Binding-site contacts:
Ligand atom C7 contacts residue PRO151 of chain 1.A at 3.8 Å (hydrophobic).
Ligand atom C4 contacts residue ALA149 of chain 1.A at 3.8 Å (hydrophobic).
Ligand atom O12 contacts residue GLY172 of chain 1.A at 3.1 Å (h-bond).
Ligand atom C24 contacts residue SER154 of chain 1.A at 3.1 Å.
Ligand atom O3P contacts residue SER154 of chain 1.A at 2.6 Å (h-bond).
Ligand atom C11 contacts residue TYR170 of chain 1.A at 3.9 Å (hydrophobic).
Ligand atom O3P contacts residue TYR170 of chain 1.A at 3.2 Å (h-bond).
Ligand atom C22 contacts residue GLN150 of chain 1.A at 3.9 Å.
Ligand atom C19 contacts residue GLY172 of chain 1.A at 3.7 Å.
Ligand atom C6 contacts residue LEU169 of chain 1.A at 4.0 Å (hydrophobic).
Ligand atom C18 contacts residue GLY172 of chain 1.A at 3.8 Å.
Ligand atom O3P contacts residue HIS39 of chain 1.A at 2.9 Å (h-bond).
Ligand atom P13 contacts residue SER154 of chain 1.A at 1.7 Å.
Ligand atom O2P contacts residue HIS39 of chain 1.A at 3.8 Å.
Ligand atom O12 contacts residue ALA171 of chain 1.A at 3.2 Å.
Ligand atom C20 contacts residue GLY172 of chain 1.A at 3.9 Å.
Ligand atom C22 contacts residue PRO151 of chain 1.A at 3.6 Å (hydrophobic).
Ligand atom C5 contacts residue ALA149 of chain 1.A at 3.6 Å (hydrophobic).
Ligand atom C11 contacts residue SER154 of chain 1.A at 2.7 Å.
Ligand atom C21 contacts residue GLY172 of chain 1.A at 4.0 Å.
Ligand atom C4 contacts residue GLN150 of chain 1.A at 3.9 Å.
Ligand atom P13 contacts residue TYR170 of chain 1.A at 3.9 Å.
Ligand atom C24 contacts residue PRO151 of chain 1.A at 3.9 Å (hydrophobic).
Ligand atom P13 contacts residue HIS39 of chain 1.A at 3.8 Å.
Ligand atom C20 contacts residue GLY174 of chain 1.A at 3.6 Å.
Ligand atom C23 contacts residue GLN150 of chain 1.A at 3.7 Å.
Ligand atom C5 contacts residue GLY172 of chain 1.A at 3.7 Å.
Ligand atom C7 contacts residue GLN150 of chain 1.A at 3.7 Å.
Ligand atom C21 contacts residue GLY174 of chain 1.A at 3.3 Å.
Ligand atom C5 contacts residue SER178 of chain 1.A at 3.7 Å.
Ligand atom C5 contacts residue GLN150 of chain 1.A at 3.9 Å.
Ligand atom C23 contacts residue PRO151 of chain 1.A at 3.4 Å (hydrophobic).
Ligand atom C6 contacts residue GLY172 of chain 1.A at 3.6 Å.
Ligand atom C30 contacts residue GLY172 of chain 1.A at 4.0 Å.
Ligand atom C6 contacts residue GLN150 of chain 1.A at 3.8 Å.
Ligand atom O2P contacts residue SER154 of chain 1.A at 2.5 Å (h-bond).
Ligand atom C20 contacts residue SER173 of chain 1.A at 3.8 Å.
Ligand atom C21 contacts residue SER173 of chain 1.A at 3.5 Å.
Ligand atom C4 contacts residue ASN181 of chain 1.A at 3.6 Å.
Ligand atom C4 contacts residue GLY172 of chain 1.A at 3.5 Å.

Sequence of chain 1.A:
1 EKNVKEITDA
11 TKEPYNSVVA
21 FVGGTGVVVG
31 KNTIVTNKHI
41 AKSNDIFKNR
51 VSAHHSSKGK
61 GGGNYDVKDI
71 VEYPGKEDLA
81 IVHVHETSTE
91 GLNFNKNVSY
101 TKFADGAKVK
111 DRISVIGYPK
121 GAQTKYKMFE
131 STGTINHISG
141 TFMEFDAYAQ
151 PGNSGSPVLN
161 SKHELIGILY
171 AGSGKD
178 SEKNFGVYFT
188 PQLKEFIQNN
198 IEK

This protein binds this small molecule.
Small molecule (SMILES): O=C(N[C@H](Cc1ccccc1)P(=O)(O)O)OCc1ccccc1